A protein and the small-molecule ligand that binds it are described below.
Small molecule (SMILES): CC(=O)N[C@H]1[C@H](O[C@H]2[C@H](O)[C@@H](NC(C)=O)CO[C@@H]2CO[C@@H]2O[C@@H](C)[C@@H](O)[C@@H](O)[C@@H]2O)O[C@H](CO)[C@@H](O[C@@H]2O[C@H](CO)[C@@H](O)[C@H](O)[C@@H]2O)[C@@H]1O

Binding-site contacts:
Ligand atom C5 contacts residue GLY205 of chain 1.B at 4.0 Å.
Ligand atom N2 contacts residue GLU174 of chain 1.B at 4.4 Å.
Ligand atom C1 contacts residue TYR173 of chain 1.B at 3.4 Å (hydrophobic).
Ligand atom O5 contacts residue GLY205 of chain 1.B at 3.4 Å.
Ligand atom C1 contacts residue GLY205 of chain 1.B at 4.0 Å.
Ligand atom C8 contacts residue GLU174 of chain 1.B at 3.5 Å.
Ligand atom O7 contacts residue ASN230 of chain 1.B at 3.6 Å.
Ligand atom C7 contacts residue ASN230 of chain 1.B at 3.5 Å.
Ligand atom O2 contacts residue TYR173 of chain 1.B at 3.6 Å.
Ligand atom O7 contacts residue ARG231 of chain 1.B at 3.2 Å (salt-bridge).
Ligand atom O5 contacts residue GLY205 of chain 1.B at 3.3 Å.
Ligand atom C4 contacts residue ASN230 of chain 1.B at 4.1 Å.
Ligand atom O5 contacts residue ASN230 of chain 1.B at 2.3 Å (h-bond).
Ligand atom C6 contacts residue GLU174 of chain 1.B at 4.3 Å.
Ligand atom C6 contacts residue GLY205 of chain 1.B at 4.3 Å.
Ligand atom C1 contacts residue ARG231 of chain 1.B at 4.3 Å.
Ligand atom N2 contacts residue ASN230 of chain 1.B at 3.0 Å (h-bond).
Ligand atom C7 contacts residue ARG231 of chain 1.B at 4.4 Å.
Ligand atom C5 contacts residue ASN230 of chain 1.B at 4.1 Å.
Ligand atom C8 contacts residue ASN230 of chain 1.B at 4.3 Å.
Ligand atom C2 contacts residue TYR173 of chain 1.B at 4.0 Å (hydrophobic).
Ligand atom C5 contacts residue ASN230 of chain 1.B at 3.6 Å.
Ligand atom C1 contacts residue ASN230 of chain 1.B at 1.4 Å.
Ligand atom C6 contacts residue GLY205 of chain 1.B at 3.9 Å.
Ligand atom C6 contacts residue ASN230 of chain 1.B at 3.6 Å.
Ligand atom O5 contacts residue ASN230 of chain 1.B at 4.5 Å.
Ligand atom O5 contacts residue TYR173 of chain 1.B at 3.5 Å (h-bond).
Ligand atom C5 contacts residue GLY205 of chain 1.B at 4.3 Å.
Ligand atom C3 contacts residue ASN230 of chain 1.B at 3.8 Å.
Ligand atom C2 contacts residue ASN230 of chain 1.B at 2.4 Å.
Ligand atom C1 contacts residue GLY205 of chain 1.B at 4.1 Å.
Ligand atom C6 contacts residue ILE206 of chain 1.B at 3.6 Å (hydrophobic).
Ligand atom O6 contacts residue GLY205 of chain 1.B at 4.4 Å.
Ligand atom O5 contacts residue ILE206 of chain 1.B at 3.9 Å.

Sequence of chain 1.B:
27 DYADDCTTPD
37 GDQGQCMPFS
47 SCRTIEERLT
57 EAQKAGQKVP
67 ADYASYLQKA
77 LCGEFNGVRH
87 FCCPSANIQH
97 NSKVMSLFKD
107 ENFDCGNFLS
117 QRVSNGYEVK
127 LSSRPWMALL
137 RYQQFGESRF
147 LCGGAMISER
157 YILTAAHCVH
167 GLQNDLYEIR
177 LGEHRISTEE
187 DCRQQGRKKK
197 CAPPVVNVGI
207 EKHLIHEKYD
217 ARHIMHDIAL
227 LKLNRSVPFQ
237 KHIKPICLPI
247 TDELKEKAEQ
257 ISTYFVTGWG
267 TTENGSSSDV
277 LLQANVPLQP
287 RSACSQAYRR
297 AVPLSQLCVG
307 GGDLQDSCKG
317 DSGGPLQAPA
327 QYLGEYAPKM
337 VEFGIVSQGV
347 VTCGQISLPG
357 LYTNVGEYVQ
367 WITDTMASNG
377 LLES